This small molecule binds to this protein.
Small molecule (SMILES): CC(=O)N[C@@H]1[C@@H](O)[C@H](O)[C@@H](CO)O[C@H]1O

Binding-site contacts:
Ligand atom C5 contacts residue ASN1096 of chain 1.A at 3.7 Å.
Ligand atom O7 contacts residue ASN1096 of chain 1.A at 3.7 Å.
Ligand atom N2 contacts residue ASN1096 of chain 1.A at 2.9 Å (h-bond).
Ligand atom C2 contacts residue ASN1096 of chain 1.A at 2.5 Å.
Ligand atom C4 contacts residue ASN1096 of chain 1.A at 4.3 Å.
Ligand atom N2 contacts residue SER1098 of chain 1.A at 4.2 Å.
Ligand atom C8 contacts residue SER1098 of chain 1.A at 3.5 Å.
Ligand atom C7 contacts residue ASN1096 of chain 1.A at 3.2 Å.
Ligand atom C3 contacts residue ASN1096 of chain 1.A at 3.8 Å.
Ligand atom C7 contacts residue SER1098 of chain 1.A at 4.3 Å.
Ligand atom C8 contacts residue TYR1097 of chain 1.A at 4.0 Å (hydrophobic).
Ligand atom C8 contacts residue ASN1096 of chain 1.A at 3.3 Å.
Ligand atom O5 contacts residue ASN1096 of chain 1.A at 2.4 Å (h-bond).
Ligand atom C1 contacts residue ASN1096 of chain 1.A at 1.4 Å.

Sequence of chain 1.A:
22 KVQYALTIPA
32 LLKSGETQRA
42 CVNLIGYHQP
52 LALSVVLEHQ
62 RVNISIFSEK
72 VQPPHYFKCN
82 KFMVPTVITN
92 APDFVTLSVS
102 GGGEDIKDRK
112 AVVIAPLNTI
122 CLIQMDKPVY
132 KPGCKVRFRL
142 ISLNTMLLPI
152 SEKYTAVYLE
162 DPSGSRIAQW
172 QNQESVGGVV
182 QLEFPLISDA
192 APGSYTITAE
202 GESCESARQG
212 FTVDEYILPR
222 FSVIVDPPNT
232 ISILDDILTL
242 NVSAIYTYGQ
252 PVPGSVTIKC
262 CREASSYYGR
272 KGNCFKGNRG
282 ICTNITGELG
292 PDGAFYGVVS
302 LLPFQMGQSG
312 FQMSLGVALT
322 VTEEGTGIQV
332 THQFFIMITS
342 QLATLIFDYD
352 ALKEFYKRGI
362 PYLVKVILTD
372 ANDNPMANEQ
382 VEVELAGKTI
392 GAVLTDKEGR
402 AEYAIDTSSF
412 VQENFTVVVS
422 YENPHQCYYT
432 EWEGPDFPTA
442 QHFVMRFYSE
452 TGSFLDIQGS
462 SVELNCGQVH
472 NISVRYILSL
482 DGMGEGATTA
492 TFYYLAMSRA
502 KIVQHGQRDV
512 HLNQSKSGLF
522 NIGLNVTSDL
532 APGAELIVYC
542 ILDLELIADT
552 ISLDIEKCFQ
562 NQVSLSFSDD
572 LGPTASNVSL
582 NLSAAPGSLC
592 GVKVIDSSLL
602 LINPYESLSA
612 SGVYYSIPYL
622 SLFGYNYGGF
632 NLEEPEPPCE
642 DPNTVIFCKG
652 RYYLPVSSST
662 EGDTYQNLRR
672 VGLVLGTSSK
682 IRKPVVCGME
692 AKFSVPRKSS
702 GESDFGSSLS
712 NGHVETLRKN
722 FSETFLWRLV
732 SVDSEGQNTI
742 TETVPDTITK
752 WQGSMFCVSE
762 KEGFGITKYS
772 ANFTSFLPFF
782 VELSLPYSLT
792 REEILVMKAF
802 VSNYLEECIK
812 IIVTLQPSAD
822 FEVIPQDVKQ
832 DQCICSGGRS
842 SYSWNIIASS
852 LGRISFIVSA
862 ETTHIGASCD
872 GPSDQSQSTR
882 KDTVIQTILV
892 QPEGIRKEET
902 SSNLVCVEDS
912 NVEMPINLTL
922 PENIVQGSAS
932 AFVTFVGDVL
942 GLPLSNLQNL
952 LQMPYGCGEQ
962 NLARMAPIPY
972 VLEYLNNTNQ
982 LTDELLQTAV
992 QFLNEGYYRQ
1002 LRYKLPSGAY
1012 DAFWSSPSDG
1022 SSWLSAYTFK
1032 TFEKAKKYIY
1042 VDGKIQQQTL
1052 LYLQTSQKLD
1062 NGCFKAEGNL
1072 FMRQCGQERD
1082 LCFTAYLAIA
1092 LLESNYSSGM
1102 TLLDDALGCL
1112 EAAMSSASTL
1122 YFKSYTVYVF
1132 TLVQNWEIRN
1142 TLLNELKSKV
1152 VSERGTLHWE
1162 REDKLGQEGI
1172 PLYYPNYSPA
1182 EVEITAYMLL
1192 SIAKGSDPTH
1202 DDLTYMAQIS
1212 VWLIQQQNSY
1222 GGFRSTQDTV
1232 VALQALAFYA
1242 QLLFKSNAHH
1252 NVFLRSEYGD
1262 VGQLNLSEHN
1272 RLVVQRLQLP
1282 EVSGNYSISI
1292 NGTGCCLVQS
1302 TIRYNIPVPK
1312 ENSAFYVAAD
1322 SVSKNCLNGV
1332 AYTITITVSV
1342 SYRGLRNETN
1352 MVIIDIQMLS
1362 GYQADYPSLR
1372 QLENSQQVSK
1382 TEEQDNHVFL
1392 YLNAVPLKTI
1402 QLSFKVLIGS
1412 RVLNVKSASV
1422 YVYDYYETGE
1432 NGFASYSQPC